Binding-site contacts:
Ligand atom C8 contacts residue LEU236 of chain 1.A at 4.2 Å (hydrophobic).
Ligand atom C4 contacts residue ASN253 of chain 1.A at 4.2 Å.
Ligand atom C1 contacts residue SER255 of chain 1.A at 3.9 Å.
Ligand atom C5 contacts residue ASN253 of chain 1.A at 3.7 Å.
Ligand atom C1 contacts residue ASN253 of chain 1.A at 1.4 Å.
Ligand atom C2 contacts residue ASN253 of chain 1.A at 2.5 Å.
Ligand atom C5 contacts residue SER255 of chain 1.A at 3.9 Å.
Ligand atom O5 contacts residue ASN253 of chain 1.A at 2.4 Å (h-bond).
Ligand atom O7 contacts residue ASN253 of chain 1.A at 3.6 Å.
Ligand atom O5 contacts residue SER255 of chain 1.A at 3.8 Å.
Ligand atom C7 contacts residue THR240 of chain 1.A at 4.4 Å.
Ligand atom C7 contacts residue ASN253 of chain 1.A at 3.5 Å.
Ligand atom C8 contacts residue THR239 of chain 1.A at 3.5 Å.
Ligand atom N2 contacts residue ASN253 of chain 1.A at 3.0 Å (h-bond).
Ligand atom C8 contacts residue THR240 of chain 1.A at 3.7 Å.
Ligand atom C6 contacts residue SER255 of chain 1.A at 4.5 Å.
Ligand atom C3 contacts residue ASN253 of chain 1.A at 3.8 Å.

A small-molecule ligand and the protein it binds are described below.
Small molecule (SMILES): CC(=O)N[C@@H]1[C@@H](O)[C@H](O)[C@@H](CO)O[C@H]1O

Sequence of chain 1.A:
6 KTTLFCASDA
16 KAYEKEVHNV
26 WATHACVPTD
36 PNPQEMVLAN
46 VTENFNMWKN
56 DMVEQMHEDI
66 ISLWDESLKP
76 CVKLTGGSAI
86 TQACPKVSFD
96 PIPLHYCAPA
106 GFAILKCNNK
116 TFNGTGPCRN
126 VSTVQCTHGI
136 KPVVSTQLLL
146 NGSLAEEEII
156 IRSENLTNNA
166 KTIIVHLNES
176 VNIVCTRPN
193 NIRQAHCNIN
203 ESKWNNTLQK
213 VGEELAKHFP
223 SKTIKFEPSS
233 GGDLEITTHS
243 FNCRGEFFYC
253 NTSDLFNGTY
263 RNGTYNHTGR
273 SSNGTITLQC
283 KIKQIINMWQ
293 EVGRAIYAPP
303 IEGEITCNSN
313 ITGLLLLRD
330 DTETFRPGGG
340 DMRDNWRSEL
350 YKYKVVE